Sequence of chain 1.I:
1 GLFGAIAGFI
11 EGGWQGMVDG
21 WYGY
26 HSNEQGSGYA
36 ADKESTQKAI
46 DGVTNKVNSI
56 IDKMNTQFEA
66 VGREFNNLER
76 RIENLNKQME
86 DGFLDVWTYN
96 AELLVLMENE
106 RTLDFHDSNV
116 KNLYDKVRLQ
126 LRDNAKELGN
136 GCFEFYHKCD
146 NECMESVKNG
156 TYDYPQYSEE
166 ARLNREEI

A protein and the small-molecule ligand that binds it are described below.
Small molecule (SMILES): CC(=O)N[C@@H]1[C@@H](O)[C@H](O)[C@@H](CO)O[C@H]1O

Binding-site contacts:
Ligand atom C5 contacts residue GLU150 of chain 1.I at 4.0 Å.
Ligand atom O6 contacts residue GLU147 of chain 1.I at 4.2 Å.
Ligand atom C7 contacts residue THR156 of chain 1.I at 4.5 Å.
Ligand atom O6 contacts residue GLU150 of chain 1.I at 3.1 Å.
Ligand atom C1 contacts residue ASN154 of chain 1.I at 1.4 Å.
Ligand atom C6 contacts residue GLU150 of chain 1.I at 3.2 Å.
Ligand atom O5 contacts residue SER151 of chain 1.I at 4.1 Å.
Ligand atom C7 contacts residue ASN154 of chain 1.I at 3.4 Å.
Ligand atom C4 contacts residue ASN154 of chain 1.I at 4.2 Å.
Ligand atom O7 contacts residue ASN154 of chain 1.I at 3.1 Å (h-bond).
Ligand atom C1 contacts residue THR156 of chain 1.I at 4.0 Å.
Ligand atom N2 contacts residue ASN154 of chain 1.I at 3.0 Å (h-bond).
Ligand atom C1 contacts residue GLU150 of chain 1.I at 4.0 Å.
Ligand atom O5 contacts residue GLU150 of chain 1.I at 3.5 Å.
Ligand atom C8 contacts residue THR156 of chain 1.I at 4.3 Å.
Ligand atom C5 contacts residue ASN154 of chain 1.I at 3.7 Å.
Ligand atom C2 contacts residue ASN154 of chain 1.I at 2.4 Å.
Ligand atom C3 contacts residue ASN154 of chain 1.I at 3.8 Å.
Ligand atom O5 contacts residue ASN154 of chain 1.I at 2.4 Å (h-bond).
Ligand atom C6 contacts residue GLU147 of chain 1.I at 3.4 Å.
Ligand atom C6 contacts residue SER151 of chain 1.I at 4.5 Å.